A small-molecule ligand and the protein it binds are described below.
Small molecule (SMILES): N[C@H](CCC(=O)O)C(=O)O

Sequence of chain 1.A:
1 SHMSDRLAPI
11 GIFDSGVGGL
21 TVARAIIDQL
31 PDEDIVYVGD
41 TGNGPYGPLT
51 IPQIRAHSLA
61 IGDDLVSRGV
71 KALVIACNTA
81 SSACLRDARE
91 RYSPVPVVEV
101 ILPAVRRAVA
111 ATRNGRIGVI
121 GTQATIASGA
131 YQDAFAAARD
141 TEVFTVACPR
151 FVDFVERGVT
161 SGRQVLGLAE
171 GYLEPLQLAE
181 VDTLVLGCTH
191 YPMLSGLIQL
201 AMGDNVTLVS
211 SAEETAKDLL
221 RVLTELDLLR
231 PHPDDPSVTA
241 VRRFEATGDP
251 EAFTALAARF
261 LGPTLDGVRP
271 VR

Binding-site contacts:
Ligand atom OE2 contacts residue PRO45 of chain 1.A at 3.4 Å.
Ligand atom CG contacts residue SER15 of chain 1.A at 3.5 Å.
Ligand atom N contacts residue ASP14 of chain 1.A at 3.0 Å (salt-bridge).
Ligand atom C contacts residue CYS188 of chain 1.A at 3.8 Å (hydrophobic).
Ligand atom CD contacts residue SER15 of chain 1.A at 3.4 Å.
Ligand atom OE2 contacts residue SER15 of chain 1.A at 2.6 Å (h-bond).
Ligand atom OE2 contacts residue GLY47 of chain 1.A at 3.8 Å.
Ligand atom OXT contacts residue THR79 of chain 1.A at 4.0 Å.
Ligand atom O contacts residue ASN78 of chain 1.A at 3.9 Å.
Ligand atom CD contacts residue TYR46 of chain 1.A at 3.5 Å (hydrophobic).
Ligand atom OXT contacts residue CYS77 of chain 1.A at 3.9 Å.
Ligand atom OE1 contacts residue THR122 of chain 1.A at 3.8 Å.
Ligand atom N contacts residue THR189 of chain 1.A at 3.0 Å (h-bond).
Ligand atom CG contacts residue HIS190 of chain 1.A at 3.7 Å.
Ligand atom OXT contacts residue THR189 of chain 1.A at 2.9 Å (h-bond).
Ligand atom CA contacts residue CYS77 of chain 1.A at 3.5 Å (hydrophobic).
Ligand atom CD contacts residue PRO45 of chain 1.A at 3.6 Å (hydrophobic).
Ligand atom CA contacts residue THR79 of chain 1.A at 4.0 Å.
Ligand atom O contacts residue THR122 of chain 1.A at 3.3 Å.
Ligand atom CB contacts residue HIS190 of chain 1.A at 3.8 Å.
Ligand atom OE1 contacts residue PRO45 of chain 1.A at 3.6 Å.
Ligand atom N contacts residue CYS77 of chain 1.A at 3.3 Å (h-bond).
Ligand atom C contacts residue CYS77 of chain 1.A at 3.7 Å (hydrophobic).
Ligand atom CB contacts residue CYS188 of chain 1.A at 3.7 Å (hydrophobic).
Ligand atom C contacts residue THR189 of chain 1.A at 3.8 Å.
Ligand atom C contacts residue ASN78 of chain 1.A at 3.7 Å.
Ligand atom CD contacts residue GLY47 of chain 1.A at 3.7 Å.
Ligand atom CB contacts residue THR189 of chain 1.A at 3.6 Å.
Ligand atom O contacts residue THR79 of chain 1.A at 2.7 Å (h-bond).
Ligand atom OXT contacts residue ASN78 of chain 1.A at 3.0 Å (h-bond).
Ligand atom OXT contacts residue CYS188 of chain 1.A at 3.7 Å.
Ligand atom CA contacts residue SER15 of chain 1.A at 3.6 Å.
Ligand atom OE2 contacts residue TYR46 of chain 1.A at 2.7 Å (h-bond).
Ligand atom CA contacts residue THR189 of chain 1.A at 3.6 Å.
Ligand atom CG contacts residue VAL152 of chain 1.A at 4.1 Å (hydrophobic).
Ligand atom OE1 contacts residue TYR46 of chain 1.A at 3.5 Å (h-bond).
Ligand atom C contacts residue THR79 of chain 1.A at 3.6 Å.
Ligand atom N contacts residue SER15 of chain 1.A at 3.0 Å (h-bond).
Ligand atom OE1 contacts residue GLY47 of chain 1.A at 2.9 Å (h-bond).
Ligand atom O contacts residue CYS188 of chain 1.A at 3.7 Å.